Binding-site contacts:
Ligand atom CAB contacts residue ILE202 of chain 1.F at 3.8 Å (hydrophobic).
Ligand atom CAA contacts residue TYR158 of chain 1.F at 3.6 Å (hydrophobic).
Ligand atom CAO contacts residue ILE21 of chain 1.F at 3.8 Å (hydrophobic).
Ligand atom OAI contacts residue LYS165 of chain 1.F at 2.8 Å (salt-bridge).
Ligand atom CAP contacts residue ILE95 of chain 1.F at 3.8 Å (hydrophobic).
Ligand atom CG2 contacts residue MET103 of chain 1.F at 3.8 Å (hydrophobic).
Ligand atom CAL contacts residue ALA94 of chain 1.F at 3.5 Å (hydrophobic).
Ligand atom OAJ contacts residue ILE194 of chain 1.F at 3.2 Å (h-bond).
Ligand atom CBA contacts residue MET103 of chain 1.F at 3.8 Å (hydrophobic).
Ligand atom OAE contacts residue MET103 of chain 1.F at 3.4 Å.
Ligand atom CAP contacts residue LYS165 of chain 1.F at 3.6 Å.
Ligand atom CAL contacts residue MET147 of chain 1.F at 3.4 Å (hydrophobic).
Ligand atom CAN contacts residue ALA94 of chain 1.F at 3.6 Å (hydrophobic).
Ligand atom CAQ contacts residue ASP148 of chain 1.F at 3.5 Å.
Ligand atom CAM contacts residue ASP148 of chain 1.F at 4.0 Å.
Ligand atom CAS contacts residue GLY192 of chain 1.F at 3.6 Å.
Ligand atom C contacts residue TYR158 of chain 1.F at 3.9 Å (hydrophobic).
Ligand atom OAJ contacts residue MET199 of chain 1.F at 3.4 Å.
Ligand atom CBG contacts residue LYS165 of chain 1.F at 3.6 Å.
Ligand atom NAT contacts residue ALA191 of chain 1.F at 3.9 Å.
Ligand atom CAM contacts residue MET147 of chain 1.F at 3.7 Å (hydrophobic).
Ligand atom NAT contacts residue ASP148 of chain 1.F at 2.9 Å (salt-bridge).
Ligand atom CBG contacts residue GLY96 of chain 1.F at 3.6 Å.
Ligand atom CAQ contacts residue ALA191 of chain 1.F at 3.8 Å (hydrophobic).
Ligand atom CG2 contacts residue MET161 of chain 1.F at 3.5 Å (hydrophobic).
Ligand atom CAS contacts residue ILE194 of chain 1.F at 3.9 Å (hydrophobic).
Ligand atom CAD contacts residue PHE149 of chain 1.F at 3.6 Å (hydrophobic).
Ligand atom CAL contacts residue ILE95 of chain 1.F at 3.6 Å (hydrophobic).
Ligand atom OAJ contacts residue PRO193 of chain 1.F at 3.5 Å.
Ligand atom CAP contacts residue GLY96 of chain 1.F at 3.8 Å.
Ligand atom OAH contacts residue MET199 of chain 1.F at 3.2 Å (h-bond).
Ligand atom CG2 contacts residue TYR158 of chain 1.F at 3.6 Å (hydrophobic).
Ligand atom O contacts residue TYR158 of chain 1.F at 3.0 Å (h-bond).
Ligand atom OAX contacts residue TYR158 of chain 1.F at 3.4 Å.
Ligand atom CAA contacts residue ALA157 of chain 1.F at 3.7 Å (hydrophobic).
Ligand atom CAP contacts residue MET147 of chain 1.F at 3.7 Å (hydrophobic).
Ligand atom CAK contacts residue ILE21 of chain 1.F at 3.7 Å (hydrophobic).
Ligand atom CBK contacts residue PRO193 of chain 1.F at 3.9 Å (hydrophobic).
Ligand atom OAI contacts residue MET161 of chain 1.F at 3.6 Å.
Ligand atom OAI contacts residue GLY96 of chain 1.F at 3.6 Å.

Sequence of chain 1.F:
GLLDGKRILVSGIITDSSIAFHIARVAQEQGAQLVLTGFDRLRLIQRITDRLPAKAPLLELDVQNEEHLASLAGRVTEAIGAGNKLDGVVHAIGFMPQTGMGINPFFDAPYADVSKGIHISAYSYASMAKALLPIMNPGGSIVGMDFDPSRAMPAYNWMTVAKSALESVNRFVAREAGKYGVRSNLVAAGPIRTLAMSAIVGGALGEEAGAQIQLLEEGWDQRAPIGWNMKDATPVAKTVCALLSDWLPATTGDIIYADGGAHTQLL

This protein binds this small molecule.
Small molecule (SMILES): CC/C(C)=C1\OC(=O)[C@H](C)[C@H](O)[C@H](Cc2cccnc2)NC(=O)[C@@H](NC(=O)c2ncccc2O)[C@@H](C)OC1=O